Sequence of chain 1.A:
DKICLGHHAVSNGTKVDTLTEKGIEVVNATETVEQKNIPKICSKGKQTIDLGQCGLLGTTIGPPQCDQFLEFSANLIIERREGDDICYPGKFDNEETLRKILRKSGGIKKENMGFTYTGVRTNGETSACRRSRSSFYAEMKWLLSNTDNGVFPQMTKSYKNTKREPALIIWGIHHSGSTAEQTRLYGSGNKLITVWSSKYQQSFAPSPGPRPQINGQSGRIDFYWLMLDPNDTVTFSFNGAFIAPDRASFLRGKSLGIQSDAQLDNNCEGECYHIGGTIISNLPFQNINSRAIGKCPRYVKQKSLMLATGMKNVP

Binding-site contacts:
Ligand atom O1B contacts residue GLN220 of chain 1.A at 3.1 Å (h-bond).
Ligand atom C5 contacts residue GLY219 of chain 1.A at 3.1 Å.
Ligand atom C9 contacts residue GLU184 of chain 1.A at 3.1 Å.
Ligand atom O9 contacts residue TYR91 of chain 1.A at 2.6 Å (h-bond).
Ligand atom O9 contacts residue HIS177 of chain 1.A at 3.6 Å (h-bond).
Ligand atom O3 contacts residue GLN216 of chain 1.A at 2.7 Å (h-bond).
Ligand atom O7 contacts residue GLN216 of chain 1.A at 3.6 Å.
Ligand atom O7 contacts residue GLU184 of chain 1.A at 3.5 Å (salt-bridge).
Ligand atom C5 contacts residue GLN220 of chain 1.A at 3.5 Å.
Ligand atom C5 contacts residue GLU128 of chain 1.A at 3.7 Å.
Ligand atom O1A contacts residue SER130 of chain 1.A at 2.8 Å (h-bond).
Ligand atom C1 contacts residue SER130 of chain 1.A at 3.7 Å.
Ligand atom C9 contacts residue HIS177 of chain 1.A at 3.6 Å.
Ligand atom O1B contacts residue THR129 of chain 1.A at 2.8 Å (h-bond).
Ligand atom O8 contacts residue GLN220 of chain 1.A at 3.2 Å (h-bond).
Ligand atom C1 contacts residue THR129 of chain 1.A at 3.7 Å.
Ligand atom O6 contacts residue SER221 of chain 1.A at 3.4 Å (h-bond).
Ligand atom C11 contacts residue LEU147 of chain 1.A at 3.7 Å (hydrophobic).
Ligand atom C3 contacts residue GLN220 of chain 1.A at 3.7 Å.
Ligand atom C10 contacts residue LEU188 of chain 1.A at 3.8 Å (hydrophobic).
Ligand atom C6 contacts residue GLY219 of chain 1.A at 3.1 Å.
Ligand atom O7 contacts residue ARG187 of chain 1.A at 3.2 Å (salt-bridge).
Ligand atom C9 contacts residue TYR91 of chain 1.A at 3.4 Å (hydrophobic).
Ligand atom O6 contacts residue GLN216 of chain 1.A at 3.5 Å (h-bond).
Ligand atom C7 contacts residue GLN216 of chain 1.A at 3.5 Å.
Ligand atom O3 contacts residue GLY219 of chain 1.A at 3.3 Å (h-bond).
Ligand atom O11 contacts residue GLY127 of chain 1.A at 3.3 Å.
Ligand atom C4 contacts residue GLN220 of chain 1.A at 3.7 Å.
Ligand atom O10 contacts residue ARG187 of chain 1.A at 3.2 Å (salt-bridge).
Ligand atom O6 contacts residue GLY219 of chain 1.A at 2.6 Å (h-bond).
Ligand atom O10 contacts residue LEU188 of chain 1.A at 3.2 Å.
Ligand atom O8 contacts residue TRP145 of chain 1.A at 3.8 Å.
Ligand atom N5 contacts residue GLU128 of chain 1.A at 3.0 Å (salt-bridge).
Ligand atom N2 contacts residue GLN216 of chain 1.A at 3.5 Å (h-bond).
Ligand atom O1A contacts residue THR129 of chain 1.A at 3.5 Å.
Ligand atom O11 contacts residue GLU128 of chain 1.A at 2.8 Å (salt-bridge).
Ligand atom C4 contacts residue GLU128 of chain 1.A at 3.8 Å.
Ligand atom O9 contacts residue GLU184 of chain 1.A at 2.6 Å (salt-bridge).
Ligand atom O5 contacts residue GLY219 of chain 1.A at 3.5 Å (h-bond).
Ligand atom O8 contacts residue TYR91 of chain 1.A at 3.3 Å.

This small molecule binds to this protein.
Small molecule (SMILES): CC(=O)N[C@@H]1[C@@H](O)[C@H](O[C@@H]2O[C@H](CO)[C@H](O)[C@H](O[C@]3(C(=O)O)C[C@H](O)[C@@H](NC(=O)CO)[C@H]([C@H](O)[C@H](O)CO)O3)[C@H]2O)[C@@H](CO)O[C@H]1O